Binding-site contacts:
Ligand atom C4 contacts residue GLU730 of chain 1.H at 3.9 Å.
Ligand atom O2 contacts residue THR460 of chain 1.H at 3.6 Å.
Ligand atom O2 contacts residue ARG310 of chain 1.H at 2.7 Å (salt-bridge).
Ligand atom N9 contacts residue ALA529 of chain 1.H at 2.9 Å (h-bond).
Ligand atom C2 contacts residue PHE344 of chain 1.H at 3.2 Å (hydrophobic).
Ligand atom N8 contacts residue MTE1 of chain 1.HA at 3.2 Å (h-bond).
Ligand atom N8 contacts residue GLU730 of chain 1.H at 2.9 Å (salt-bridge).
Ligand atom C2 contacts residue ARG310 of chain 1.H at 3.5 Å.
Ligand atom C7 contacts residue PHE344 of chain 1.H at 3.3 Å (hydrophobic).
Ligand atom O6 contacts residue GLU232 of chain 1.H at 2.7 Å (salt-bridge).
Ligand atom N9 contacts residue GLU730 of chain 1.H at 2.7 Å (salt-bridge).
Ligand atom C6 contacts residue GLU232 of chain 1.H at 3.5 Å.
Ligand atom C5 contacts residue ALA528 of chain 1.H at 3.8 Å (hydrophobic).
Ligand atom C5 contacts residue GLU232 of chain 1.H at 3.5 Å.
Ligand atom N1 contacts residue PHE344 of chain 1.H at 3.1 Å.
Ligand atom N3 contacts residue PHE344 of chain 1.H at 3.3 Å.
Ligand atom C4 contacts residue PHE344 of chain 1.H at 3.2 Å (hydrophobic).
Ligand atom C4 contacts residue ALA529 of chain 1.H at 3.2 Å (hydrophobic).
Ligand atom O6 contacts residue PHE344 of chain 1.H at 3.2 Å.
Ligand atom N8 contacts residue ALA528 of chain 1.H at 3.6 Å.
Ligand atom C7 contacts residue MOS1 of chain 1.IA at 2.8 Å.
Ligand atom N9 contacts residue MOS1 of chain 1.IA at 3.0 Å.
Ligand atom C6 contacts residue PHE344 of chain 1.H at 3.0 Å (hydrophobic).
Ligand atom C7 contacts residue ALA528 of chain 1.H at 3.2 Å (hydrophobic).
Ligand atom C2 contacts residue ALA529 of chain 1.H at 3.8 Å (hydrophobic).
Ligand atom N1 contacts residue PHE459 of chain 1.H at 3.8 Å.
Ligand atom N3 contacts residue ALA529 of chain 1.H at 3.4 Å.
Ligand atom O2 contacts residue PHE344 of chain 1.H at 3.5 Å.
Ligand atom N9 contacts residue PHE344 of chain 1.H at 3.5 Å.
Ligand atom C7 contacts residue GLU232 of chain 1.H at 3.0 Å.
Ligand atom N8 contacts residue PHE344 of chain 1.H at 3.7 Å.
Ligand atom N8 contacts residue MOS1 of chain 1.IA at 1.9 Å.
Ligand atom N8 contacts residue ALA529 of chain 1.H at 3.0 Å (h-bond).
Ligand atom C5 contacts residue ALA529 of chain 1.H at 3.5 Å (hydrophobic).
Ligand atom C7 contacts residue ALA529 of chain 1.H at 3.3 Å (hydrophobic).
Ligand atom N3 contacts residue ARG310 of chain 1.H at 3.4 Å (salt-bridge).
Ligand atom N9 contacts residue MTE1 of chain 1.HA at 3.9 Å.
Ligand atom O2 contacts residue PHE459 of chain 1.H at 3.9 Å.
Ligand atom C5 contacts residue PHE344 of chain 1.H at 3.0 Å (hydrophobic).
Ligand atom O6 contacts residue PHE459 of chain 1.H at 3.9 Å.

A protein and the small-molecule ligand that binds it are described below.
Small molecule (SMILES): O=c1nc2[nH][nH]cc-2c(=O)[nH]1

Sequence of chain 1.H:
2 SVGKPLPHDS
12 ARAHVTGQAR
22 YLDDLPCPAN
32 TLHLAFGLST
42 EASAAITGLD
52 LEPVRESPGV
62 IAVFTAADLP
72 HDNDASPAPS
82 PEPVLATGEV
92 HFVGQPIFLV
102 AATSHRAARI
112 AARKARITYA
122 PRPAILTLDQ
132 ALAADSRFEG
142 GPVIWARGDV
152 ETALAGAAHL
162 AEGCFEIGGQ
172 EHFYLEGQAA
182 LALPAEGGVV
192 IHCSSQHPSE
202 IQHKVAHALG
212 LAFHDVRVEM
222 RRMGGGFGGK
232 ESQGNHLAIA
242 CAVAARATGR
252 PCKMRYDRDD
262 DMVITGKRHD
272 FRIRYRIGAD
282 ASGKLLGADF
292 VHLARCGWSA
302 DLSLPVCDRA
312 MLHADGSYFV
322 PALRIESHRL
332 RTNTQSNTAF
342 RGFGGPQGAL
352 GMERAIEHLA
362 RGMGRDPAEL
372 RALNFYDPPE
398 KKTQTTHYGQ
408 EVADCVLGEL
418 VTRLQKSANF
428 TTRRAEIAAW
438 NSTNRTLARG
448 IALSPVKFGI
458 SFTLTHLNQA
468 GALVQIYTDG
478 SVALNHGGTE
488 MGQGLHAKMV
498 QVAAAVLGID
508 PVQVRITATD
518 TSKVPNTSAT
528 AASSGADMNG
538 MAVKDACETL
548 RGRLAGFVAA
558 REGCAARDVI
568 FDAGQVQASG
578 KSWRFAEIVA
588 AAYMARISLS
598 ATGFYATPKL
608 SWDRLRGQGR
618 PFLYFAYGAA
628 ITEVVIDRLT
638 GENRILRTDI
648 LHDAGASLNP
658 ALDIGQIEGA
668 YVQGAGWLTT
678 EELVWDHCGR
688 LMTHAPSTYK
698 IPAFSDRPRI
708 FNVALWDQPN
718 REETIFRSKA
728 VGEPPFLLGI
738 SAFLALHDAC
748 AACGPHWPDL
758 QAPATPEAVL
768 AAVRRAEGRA